Binding-site contacts:
Ligand atom CAK contacts residue ASN300 of chain 1.A at 3.0 Å.
Ligand atom OAE contacts residue TYR193 of chain 1.A at 3.7 Å.
Ligand atom OAV contacts residue TYR258 of chain 1.A at 3.8 Å.
Ligand atom CAY contacts residue TYR258 of chain 1.A at 3.2 Å (hydrophobic).
Ligand atom OAN contacts residue ASN300 of chain 1.A at 2.8 Å (h-bond).
Ligand atom CAP contacts residue TYR198 of chain 1.A at 3.7 Å (hydrophobic).
Ligand atom CAL contacts residue ASN300 of chain 1.A at 3.4 Å.
Ligand atom CAZ contacts residue TYR258 of chain 1.A at 3.1 Å (hydrophobic).
Ligand atom CAZ contacts residue PHE262 of chain 1.A at 3.6 Å (hydrophobic).
Ligand atom CAU contacts residue ARG261 of chain 1.A at 3.7 Å.
Ligand atom CAL contacts residue TYR198 of chain 1.A at 3.7 Å (hydrophobic).
Ligand atom OAG contacts residue GLY164 of chain 1.A at 3.3 Å.
Ligand atom CAM contacts residue TYR198 of chain 1.A at 3.8 Å (hydrophobic).
Ligand atom CAW contacts residue PHE262 of chain 1.A at 3.5 Å (hydrophobic).
Ligand atom OAE contacts residue ASP145 of chain 1.A at 2.9 Å (salt-bridge).
Ligand atom CAZ contacts residue PHE277 of chain 1.A at 3.4 Å (hydrophobic).
Ligand atom CAC contacts residue ASP145 of chain 1.A at 3.4 Å.
Ligand atom CAY contacts residue PHE262 of chain 1.A at 3.8 Å (hydrophobic).
Ligand atom CAQ contacts residue TYR198 of chain 1.A at 3.8 Å (hydrophobic).
Ligand atom OAV contacts residue ARG261 of chain 1.A at 2.8 Å (salt-bridge).
Ligand atom NAO contacts residue TYR198 of chain 1.A at 2.9 Å (h-bond).
Ligand atom CAW contacts residue ARG261 of chain 1.A at 3.5 Å.
Ligand atom CAU contacts residue TYR258 of chain 1.A at 3.8 Å (hydrophobic).
Ligand atom CAM contacts residue TYR258 of chain 1.A at 3.7 Å (hydrophobic).
Ligand atom CAY contacts residue PHE277 of chain 1.A at 3.7 Å (hydrophobic).
Ligand atom CAW contacts residue TYR258 of chain 1.A at 3.5 Å (hydrophobic).
Ligand atom CAA contacts residue LEU148 of chain 1.A at 3.7 Å (hydrophobic).
Ligand atom CAM contacts residue ASN300 of chain 1.A at 3.7 Å.
Ligand atom CAA contacts residue TYR169 of chain 1.A at 3.7 Å (hydrophobic).
Ligand atom OAE contacts residue HIS195 of chain 1.A at 3.1 Å.
Ligand atom OAV contacts residue PHE265 of chain 1.A at 3.6 Å.
Ligand atom CAB contacts residue ASP145 of chain 1.A at 3.8 Å.
Ligand atom OAG contacts residue LEU219 of chain 1.A at 3.6 Å.
Ligand atom CAR contacts residue PHE277 of chain 1.A at 3.5 Å (hydrophobic).
Ligand atom OAN contacts residue TYR258 of chain 1.A at 2.6 Å (h-bond).
Ligand atom OAG contacts residue LYS163 of chain 1.A at 3.8 Å.
Ligand atom OAX contacts residue PHE262 of chain 1.A at 3.3 Å.
Ligand atom NAJ contacts residue ASN300 of chain 1.A at 3.8 Å.
Ligand atom CAA contacts residue ASP145 of chain 1.A at 3.1 Å.
Ligand atom OAX contacts residue TYR258 of chain 1.A at 3.1 Å.

This small molecule binds to this protein.
Small molecule (SMILES): CC(C)(CO)[C@@H](O)C(=O)NCCC(=O)NCCc1ccc2c(c1)OCO2

Sequence of chain 1.A:
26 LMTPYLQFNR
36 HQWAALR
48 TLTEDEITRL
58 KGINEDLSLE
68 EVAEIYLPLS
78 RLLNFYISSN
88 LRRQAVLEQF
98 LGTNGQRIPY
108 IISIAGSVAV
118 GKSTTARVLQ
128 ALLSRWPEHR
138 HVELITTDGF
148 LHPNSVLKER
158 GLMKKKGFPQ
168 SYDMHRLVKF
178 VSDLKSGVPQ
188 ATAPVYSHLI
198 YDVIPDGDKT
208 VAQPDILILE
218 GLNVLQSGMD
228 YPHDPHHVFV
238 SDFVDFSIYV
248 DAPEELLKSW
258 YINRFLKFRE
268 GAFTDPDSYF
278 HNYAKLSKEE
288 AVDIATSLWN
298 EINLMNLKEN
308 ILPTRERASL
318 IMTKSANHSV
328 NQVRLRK